The protein below binds the small molecule below.
Small molecule (SMILES): OC[C@H]1O[C@@H](O)[C@@H](O)[C@@H](O)[C@@H]1O

Binding-site contacts:
Ligand atom O6 contacts residue TRP32 of chain 1.B at 4.2 Å.
Ligand atom C6 contacts residue TRP32 of chain 1.B at 4.3 Å (hydrophobic).
Ligand atom O4 contacts residue FUC5 of chain 1.F at 3.0 Å (h-bond).
Ligand atom O5 contacts residue PHE327 of chain 1.D at 3.7 Å.
Ligand atom C6 contacts residue THR389 of chain 1.D at 4.2 Å.
Ligand atom C6 contacts residue LYS393 of chain 1.D at 3.8 Å.
Ligand atom C4 contacts residue FUC5 of chain 1.F at 4.0 Å.
Ligand atom C5 contacts residue PHE327 of chain 1.D at 3.9 Å (hydrophobic).
Ligand atom O4 contacts residue THR389 of chain 1.D at 4.1 Å.
Ligand atom C1 contacts residue PHE327 of chain 1.D at 4.3 Å (hydrophobic).
Ligand atom O6 contacts residue LYS393 of chain 1.D at 3.6 Å.
Ligand atom C3 contacts residue FUC5 of chain 1.F at 4.2 Å.
Ligand atom O4 contacts residue LYS393 of chain 1.D at 3.9 Å.
Ligand atom O3 contacts residue FUC5 of chain 1.F at 3.5 Å (h-bond).
Ligand atom C6 contacts residue PHE327 of chain 1.D at 3.7 Å (hydrophobic).

Sequence of chain 1.B:
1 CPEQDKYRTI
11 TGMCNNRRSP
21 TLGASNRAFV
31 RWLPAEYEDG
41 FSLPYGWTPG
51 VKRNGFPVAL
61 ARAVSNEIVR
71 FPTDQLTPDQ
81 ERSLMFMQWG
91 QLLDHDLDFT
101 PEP

Sequence of chain 1.D:
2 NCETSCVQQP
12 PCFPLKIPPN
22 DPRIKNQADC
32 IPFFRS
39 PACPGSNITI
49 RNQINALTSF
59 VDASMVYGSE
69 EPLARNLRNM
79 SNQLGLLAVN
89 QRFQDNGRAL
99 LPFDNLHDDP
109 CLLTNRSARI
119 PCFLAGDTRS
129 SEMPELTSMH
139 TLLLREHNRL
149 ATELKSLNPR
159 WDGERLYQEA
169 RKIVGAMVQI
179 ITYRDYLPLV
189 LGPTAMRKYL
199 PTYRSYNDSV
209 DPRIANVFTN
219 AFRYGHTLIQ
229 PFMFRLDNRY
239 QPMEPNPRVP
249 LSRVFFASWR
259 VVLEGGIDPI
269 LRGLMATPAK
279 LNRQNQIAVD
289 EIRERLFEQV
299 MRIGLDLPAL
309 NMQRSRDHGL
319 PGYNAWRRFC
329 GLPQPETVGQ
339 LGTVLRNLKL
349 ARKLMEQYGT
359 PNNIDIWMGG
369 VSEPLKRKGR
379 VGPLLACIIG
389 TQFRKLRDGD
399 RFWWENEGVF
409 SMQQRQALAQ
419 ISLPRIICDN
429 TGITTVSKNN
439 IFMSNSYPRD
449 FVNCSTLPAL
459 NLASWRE